Binding-site contacts:
Ligand atom C9 contacts residue CYS86 of chain 1.A at 3.9 Å (hydrophobic).
Ligand atom C11 contacts residue LEU131 of chain 1.A at 3.9 Å (hydrophobic).
Ligand atom C8 contacts residue CYS86 of chain 1.A at 3.6 Å (hydrophobic).
Ligand atom C15 contacts residue SER90 of chain 1.A at 3.6 Å.
Ligand atom N4 contacts residue HIS250 of chain 1.A at 3.9 Å.
Ligand atom N4 contacts residue CYS86 of chain 1.A at 3.4 Å (h-bond).
Ligand atom C13 contacts residue CYS86 of chain 1.A at 3.8 Å (hydrophobic).
Ligand atom C5 contacts residue ILE142 of chain 1.A at 3.7 Å (hydrophobic).
Ligand atom N5 contacts residue HIS250 of chain 1.A at 3.0 Å (h-bond).
Ligand atom C1 contacts residue SER143 of chain 1.A at 3.9 Å.
Ligand atom N4 contacts residue MET165 of chain 1.A at 3.9 Å.
Ligand atom C14 contacts residue CYS86 of chain 1.A at 3.1 Å (hydrophobic).
Ligand atom C15 contacts residue ILE127 of chain 1.A at 4.2 Å (hydrophobic).
Ligand atom N1 contacts residue MET165 of chain 1.A at 4.0 Å.
Ligand atom C10 contacts residue LEU131 of chain 1.A at 3.9 Å (hydrophobic).
Ligand atom O1 contacts residue CYS86 of chain 1.A at 4.2 Å.
Ligand atom N2 contacts residue SER90 of chain 1.A at 3.6 Å.
Ligand atom C6 contacts residue CYS86 of chain 1.A at 4.0 Å (hydrophobic).
Ligand atom C9 contacts residue LEU131 of chain 1.A at 4.1 Å (hydrophobic).
Ligand atom C16 contacts residue CYS86 of chain 1.A at 3.2 Å (hydrophobic).
Ligand atom C5 contacts residue CYS86 of chain 1.A at 4.0 Å (hydrophobic).
Ligand atom C2 contacts residue ILE142 of chain 1.A at 3.8 Å (hydrophobic).
Ligand atom C4 contacts residue ILE142 of chain 1.A at 3.6 Å (hydrophobic).
Ligand atom N3 contacts residue PHE83 of chain 1.A at 4.0 Å.
Ligand atom N1 contacts residue TYR128 of chain 1.A at 4.2 Å.
Ligand atom C12 contacts residue LEU131 of chain 1.A at 4.1 Å (hydrophobic).
Ligand atom N2 contacts residue HIS250 of chain 1.A at 3.5 Å (h-bond).
Ligand atom N5 contacts residue CYS86 of chain 1.A at 3.8 Å.
Ligand atom C3 contacts residue SER143 of chain 1.A at 3.8 Å.
Ligand atom C10 contacts residue ARG89 of chain 1.A at 4.0 Å.
Ligand atom N3 contacts residue PHE164 of chain 1.A at 3.5 Å.
Ligand atom N1 contacts residue CYS86 of chain 1.A at 3.6 Å.
Ligand atom C11 contacts residue ARG89 of chain 1.A at 3.6 Å.
Ligand atom C6 contacts residue ILE142 of chain 1.A at 4.2 Å (hydrophobic).
Ligand atom N3 contacts residue HIS250 of chain 1.A at 3.3 Å (h-bond).
Ligand atom N2 contacts residue CYS86 of chain 1.A at 3.4 Å (h-bond).
Ligand atom C3 contacts residue ILE142 of chain 1.A at 3.5 Å (hydrophobic).
Ligand atom N3 contacts residue CYS86 of chain 1.A at 3.7 Å.
Ligand atom C16 contacts residue HIS250 of chain 1.A at 4.0 Å.
Ligand atom C15 contacts residue CYS86 of chain 1.A at 3.9 Å (hydrophobic).

Sequence of chain 1.A:
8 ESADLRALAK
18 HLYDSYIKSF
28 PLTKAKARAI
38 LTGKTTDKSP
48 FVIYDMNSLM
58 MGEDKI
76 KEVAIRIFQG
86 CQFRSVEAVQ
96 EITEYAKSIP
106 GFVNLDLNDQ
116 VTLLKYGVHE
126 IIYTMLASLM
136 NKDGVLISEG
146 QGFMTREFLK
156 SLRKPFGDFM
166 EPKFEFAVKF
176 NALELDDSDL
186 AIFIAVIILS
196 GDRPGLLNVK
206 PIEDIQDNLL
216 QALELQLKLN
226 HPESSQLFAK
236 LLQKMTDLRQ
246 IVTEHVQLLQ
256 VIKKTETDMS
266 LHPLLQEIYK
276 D

The protein below binds the small molecule below.
Small molecule (SMILES): Cc1ccc(COc2cccc(CNc3nnn[nH]3)c2)cc1